Sequence of chain 2.A:
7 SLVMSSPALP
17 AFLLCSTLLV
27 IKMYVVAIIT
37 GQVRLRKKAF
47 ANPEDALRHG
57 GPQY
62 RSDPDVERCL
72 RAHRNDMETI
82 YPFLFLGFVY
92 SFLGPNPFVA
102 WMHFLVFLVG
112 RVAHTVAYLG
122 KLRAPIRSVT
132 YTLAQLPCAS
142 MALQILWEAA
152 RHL

Binding-site contacts:
Ligand atom C23 contacts residue VAL130 of chain 2.A at 3.8 Å (hydrophobic).
Ligand atom C26 contacts residue ARG54 of chain 3.A at 3.5 Å.
Ligand atom C25 contacts residue PRO126 of chain 2.A at 3.8 Å (hydrophobic).
Ligand atom C13 contacts residue GLN136 of chain 2.A at 3.6 Å.
Ligand atom C24 contacts residue PRO126 of chain 2.A at 3.8 Å (hydrophobic).
Ligand atom C26 contacts residue PRO126 of chain 2.A at 3.6 Å (hydrophobic).
Ligand atom C18 contacts residue SER129 of chain 2.A at 3.6 Å.
Ligand atom C5 contacts residue TYR132 of chain 2.A at 3.6 Å (hydrophobic).
Ligand atom C22 contacts residue THR133 of chain 2.A at 3.7 Å.
Ligand atom O1 contacts residue HIS55 of chain 3.A at 3.5 Å (h-bond).
Ligand atom C7 contacts residue PG41 of chain 3.F at 3.5 Å.
Ligand atom C29 contacts residue GLY37 of chain 3.A at 3.7 Å.
Ligand atom C4 contacts residue TYR132 of chain 2.A at 3.6 Å (hydrophobic).
Ligand atom C3 contacts residue THR133 of chain 2.A at 3.4 Å.
Ligand atom C10 contacts residue GLN136 of chain 2.A at 3.9 Å.
Ligand atom C15 contacts residue GLY37 of chain 3.A at 3.6 Å.
Ligand atom C21 contacts residue SER129 of chain 2.A at 3.8 Å.
Ligand atom N contacts residue TYR132 of chain 2.A at 3.6 Å.
Ligand atom C11 contacts residue GLN136 of chain 2.A at 3.8 Å.
Ligand atom C12 contacts residue GLN136 of chain 2.A at 3.7 Å.
Ligand atom C6 contacts residue THR133 of chain 2.A at 3.8 Å.
Ligand atom C11 contacts residue TYR30 of chain 3.A at 3.8 Å (hydrophobic).
Ligand atom C6 contacts residue PG41 of chain 3.F at 3.4 Å.
Ligand atom C20 contacts residue PG41 of chain 3.F at 3.8 Å.
Ligand atom C3 contacts residue TYR132 of chain 2.A at 3.6 Å (hydrophobic).
Ligand atom C28 contacts residue PHE46 of chain 3.A at 3.7 Å (hydrophobic).
Ligand atom C19 contacts residue PG41 of chain 3.F at 3.6 Å.
Ligand atom C8 contacts residue GLN136 of chain 2.A at 3.7 Å.
Ligand atom C27 contacts residue GSH1 of chain 2.C at 3.9 Å.
Ligand atom O2 contacts residue PG41 of chain 3.F at 3.6 Å.
Ligand atom O contacts residue GLY37 of chain 3.A at 3.3 Å.
Ligand atom N1 contacts residue ILE34 of chain 3.A at 3.8 Å.
Ligand atom N1 contacts residue TYR132 of chain 2.A at 3.4 Å.
Ligand atom O2 contacts residue ARG54 of chain 3.A at 2.7 Å (salt-bridge).
Ligand atom N2 contacts residue GSH1 of chain 2.C at 3.4 Å (h-bond).
Ligand atom C contacts residue ALA33 of chain 3.A at 3.9 Å (hydrophobic).
Ligand atom O1 contacts residue PRO126 of chain 2.A at 3.5 Å.
Ligand atom C14 contacts residue TYR30 of chain 3.A at 3.6 Å (hydrophobic).
Ligand atom C14 contacts residue TYR132 of chain 2.A at 3.7 Å (hydrophobic).
Ligand atom O1 contacts residue ARG54 of chain 3.A at 2.9 Å (salt-bridge).

Sequence of chain 3.A:
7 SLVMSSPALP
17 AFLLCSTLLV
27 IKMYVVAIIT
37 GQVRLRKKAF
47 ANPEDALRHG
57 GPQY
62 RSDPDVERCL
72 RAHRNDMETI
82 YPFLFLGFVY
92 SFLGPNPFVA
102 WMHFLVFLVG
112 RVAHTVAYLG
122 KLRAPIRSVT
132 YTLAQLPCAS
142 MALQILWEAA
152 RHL

A small-molecule ligand and the protein it binds are described below.
Small molecule (SMILES): Cc1cccc2ccc(N3CCC(C(=O)N[C@H]4CCC[C@H]4CCc4ccccc4C(=O)O)CC3)nc12